Sequence of chain 1.D:
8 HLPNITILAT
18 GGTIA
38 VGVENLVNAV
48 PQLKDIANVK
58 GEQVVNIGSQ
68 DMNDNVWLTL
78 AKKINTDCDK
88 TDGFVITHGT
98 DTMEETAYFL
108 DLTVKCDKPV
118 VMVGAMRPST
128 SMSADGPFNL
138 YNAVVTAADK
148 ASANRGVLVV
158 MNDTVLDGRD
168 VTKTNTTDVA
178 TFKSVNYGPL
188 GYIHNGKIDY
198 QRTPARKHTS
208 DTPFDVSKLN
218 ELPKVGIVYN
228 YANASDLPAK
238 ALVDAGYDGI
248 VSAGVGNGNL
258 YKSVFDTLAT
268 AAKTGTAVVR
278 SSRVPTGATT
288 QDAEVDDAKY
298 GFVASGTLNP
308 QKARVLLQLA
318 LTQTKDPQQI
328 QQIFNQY

Binding-site contacts:
Ligand atom O contacts residue VAL35 of chain 1.C at 3.4 Å.
Ligand atom C contacts residue ASP98 of chain 1.C at 3.9 Å.
Ligand atom O contacts residue GLY65 of chain 1.C at 3.3 Å.
Ligand atom CG contacts residue THR20 of chain 1.C at 2.8 Å.
Ligand atom OXT contacts residue GLY96 of chain 1.C at 3.2 Å.
Ligand atom OD2 contacts residue THR97 of chain 1.C at 2.6 Å (h-bond).
Ligand atom CB contacts residue GLU291 of chain 1.D at 3.8 Å.
Ligand atom N contacts residue ASN256 of chain 1.D at 3.5 Å (h-bond).
Ligand atom CA contacts residue VAL35 of chain 1.C at 3.8 Å (hydrophobic).
Ligand atom OD2 contacts residue ALA122 of chain 1.C at 3.1 Å (h-bond).
Ligand atom N contacts residue GLU291 of chain 1.D at 2.7 Å (salt-bridge).
Ligand atom OXT contacts residue SER66 of chain 1.C at 2.5 Å (h-bond).
Ligand atom CA contacts residue GLN67 of chain 1.C at 3.9 Å.
Ligand atom CB contacts residue THR20 of chain 1.C at 3.0 Å.
Ligand atom CB contacts residue THR97 of chain 1.C at 3.6 Å.
Ligand atom O contacts residue GLY19 of chain 1.C at 3.3 Å.
Ligand atom O contacts residue GLY96 of chain 1.C at 3.2 Å.
Ligand atom O contacts residue THR20 of chain 1.C at 3.9 Å.
Ligand atom OXT contacts residue ASP98 of chain 1.C at 3.0 Å (salt-bridge).
Ligand atom CA contacts residue ASP98 of chain 1.C at 3.7 Å.
Ligand atom OD1 contacts residue ALA122 of chain 1.C at 3.9 Å.
Ligand atom OD2 contacts residue THR20 of chain 1.C at 3.1 Å (h-bond).
Ligand atom CA contacts residue GLU291 of chain 1.D at 3.4 Å.
Ligand atom CG contacts residue THR97 of chain 1.C at 3.0 Å.
Ligand atom CB contacts residue TYR33 of chain 1.C at 3.8 Å (hydrophobic).
Ligand atom CG contacts residue ALA122 of chain 1.C at 3.9 Å (hydrophobic).
Ligand atom OD1 contacts residue GLY96 of chain 1.C at 3.2 Å.
Ligand atom C contacts residue THR97 of chain 1.C at 3.9 Å.
Ligand atom C contacts residue SER66 of chain 1.C at 3.4 Å.
Ligand atom OD1 contacts residue THR97 of chain 1.C at 2.9 Å (h-bond).
Ligand atom OXT contacts residue THR97 of chain 1.C at 3.2 Å (h-bond).
Ligand atom C contacts residue GLY96 of chain 1.C at 3.5 Å.
Ligand atom N contacts residue GLN67 of chain 1.C at 2.9 Å (h-bond).
Ligand atom CB contacts residue ASP98 of chain 1.C at 3.4 Å.
Ligand atom CA contacts residue THR20 of chain 1.C at 3.2 Å.
Ligand atom OD1 contacts residue THR20 of chain 1.C at 3.0 Å (h-bond).
Ligand atom C contacts residue GLN67 of chain 1.C at 3.6 Å.
Ligand atom O contacts residue SER66 of chain 1.C at 2.7 Å (h-bond).
Ligand atom N contacts residue ASP98 of chain 1.C at 2.8 Å (salt-bridge).
Ligand atom O contacts residue GLN67 of chain 1.C at 3.6 Å (h-bond).

Sequence of chain 1.C:
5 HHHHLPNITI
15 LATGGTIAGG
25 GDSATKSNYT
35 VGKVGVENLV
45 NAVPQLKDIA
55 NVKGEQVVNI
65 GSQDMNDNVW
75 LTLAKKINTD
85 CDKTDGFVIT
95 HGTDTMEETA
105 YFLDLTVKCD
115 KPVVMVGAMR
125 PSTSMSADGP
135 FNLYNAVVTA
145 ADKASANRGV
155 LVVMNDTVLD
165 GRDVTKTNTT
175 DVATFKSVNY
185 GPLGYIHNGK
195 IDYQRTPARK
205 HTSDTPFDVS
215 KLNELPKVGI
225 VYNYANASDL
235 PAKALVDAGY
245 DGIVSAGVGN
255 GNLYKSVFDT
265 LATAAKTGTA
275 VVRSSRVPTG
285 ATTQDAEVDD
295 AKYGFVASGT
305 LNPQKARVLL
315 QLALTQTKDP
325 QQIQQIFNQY

This small molecule binds to this protein.
Small molecule (SMILES): N[C@@H](CC(=O)O)C(=O)O